Sequence of chain 1.C:
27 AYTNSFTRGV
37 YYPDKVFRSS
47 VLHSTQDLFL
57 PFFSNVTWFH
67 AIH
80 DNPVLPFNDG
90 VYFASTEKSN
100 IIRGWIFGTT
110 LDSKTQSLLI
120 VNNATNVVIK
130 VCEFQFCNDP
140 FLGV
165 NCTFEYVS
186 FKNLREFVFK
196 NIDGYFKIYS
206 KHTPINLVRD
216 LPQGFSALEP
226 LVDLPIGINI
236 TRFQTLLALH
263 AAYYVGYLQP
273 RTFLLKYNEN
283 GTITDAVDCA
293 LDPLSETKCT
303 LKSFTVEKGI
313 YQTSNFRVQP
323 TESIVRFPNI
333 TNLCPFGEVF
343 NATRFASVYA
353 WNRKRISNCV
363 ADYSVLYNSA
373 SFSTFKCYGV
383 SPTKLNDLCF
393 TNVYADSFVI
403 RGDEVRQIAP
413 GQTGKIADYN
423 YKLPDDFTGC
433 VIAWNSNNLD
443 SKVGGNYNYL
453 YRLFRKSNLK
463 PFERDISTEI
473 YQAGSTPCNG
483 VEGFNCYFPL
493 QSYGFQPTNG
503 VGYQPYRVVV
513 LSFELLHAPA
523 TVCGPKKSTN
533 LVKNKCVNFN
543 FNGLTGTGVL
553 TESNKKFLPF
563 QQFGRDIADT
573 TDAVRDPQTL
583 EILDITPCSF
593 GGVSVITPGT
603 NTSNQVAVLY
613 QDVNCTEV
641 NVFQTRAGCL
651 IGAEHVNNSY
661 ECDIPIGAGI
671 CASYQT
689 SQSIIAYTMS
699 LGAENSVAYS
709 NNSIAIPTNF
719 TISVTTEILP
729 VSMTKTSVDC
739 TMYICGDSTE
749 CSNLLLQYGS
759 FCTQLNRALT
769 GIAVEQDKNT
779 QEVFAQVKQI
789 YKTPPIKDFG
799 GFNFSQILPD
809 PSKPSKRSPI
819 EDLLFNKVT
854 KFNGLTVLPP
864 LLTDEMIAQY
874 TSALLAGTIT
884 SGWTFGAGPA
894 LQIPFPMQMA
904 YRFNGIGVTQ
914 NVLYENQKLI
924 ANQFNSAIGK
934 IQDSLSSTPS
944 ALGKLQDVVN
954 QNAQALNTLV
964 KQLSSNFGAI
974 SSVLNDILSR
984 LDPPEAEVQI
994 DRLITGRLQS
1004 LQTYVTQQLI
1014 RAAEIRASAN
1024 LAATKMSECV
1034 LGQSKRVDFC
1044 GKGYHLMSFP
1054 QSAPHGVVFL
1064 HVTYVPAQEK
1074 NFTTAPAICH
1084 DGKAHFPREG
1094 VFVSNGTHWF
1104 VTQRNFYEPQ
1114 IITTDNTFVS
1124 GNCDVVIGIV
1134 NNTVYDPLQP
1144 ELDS

Sequence of chain 1.A:
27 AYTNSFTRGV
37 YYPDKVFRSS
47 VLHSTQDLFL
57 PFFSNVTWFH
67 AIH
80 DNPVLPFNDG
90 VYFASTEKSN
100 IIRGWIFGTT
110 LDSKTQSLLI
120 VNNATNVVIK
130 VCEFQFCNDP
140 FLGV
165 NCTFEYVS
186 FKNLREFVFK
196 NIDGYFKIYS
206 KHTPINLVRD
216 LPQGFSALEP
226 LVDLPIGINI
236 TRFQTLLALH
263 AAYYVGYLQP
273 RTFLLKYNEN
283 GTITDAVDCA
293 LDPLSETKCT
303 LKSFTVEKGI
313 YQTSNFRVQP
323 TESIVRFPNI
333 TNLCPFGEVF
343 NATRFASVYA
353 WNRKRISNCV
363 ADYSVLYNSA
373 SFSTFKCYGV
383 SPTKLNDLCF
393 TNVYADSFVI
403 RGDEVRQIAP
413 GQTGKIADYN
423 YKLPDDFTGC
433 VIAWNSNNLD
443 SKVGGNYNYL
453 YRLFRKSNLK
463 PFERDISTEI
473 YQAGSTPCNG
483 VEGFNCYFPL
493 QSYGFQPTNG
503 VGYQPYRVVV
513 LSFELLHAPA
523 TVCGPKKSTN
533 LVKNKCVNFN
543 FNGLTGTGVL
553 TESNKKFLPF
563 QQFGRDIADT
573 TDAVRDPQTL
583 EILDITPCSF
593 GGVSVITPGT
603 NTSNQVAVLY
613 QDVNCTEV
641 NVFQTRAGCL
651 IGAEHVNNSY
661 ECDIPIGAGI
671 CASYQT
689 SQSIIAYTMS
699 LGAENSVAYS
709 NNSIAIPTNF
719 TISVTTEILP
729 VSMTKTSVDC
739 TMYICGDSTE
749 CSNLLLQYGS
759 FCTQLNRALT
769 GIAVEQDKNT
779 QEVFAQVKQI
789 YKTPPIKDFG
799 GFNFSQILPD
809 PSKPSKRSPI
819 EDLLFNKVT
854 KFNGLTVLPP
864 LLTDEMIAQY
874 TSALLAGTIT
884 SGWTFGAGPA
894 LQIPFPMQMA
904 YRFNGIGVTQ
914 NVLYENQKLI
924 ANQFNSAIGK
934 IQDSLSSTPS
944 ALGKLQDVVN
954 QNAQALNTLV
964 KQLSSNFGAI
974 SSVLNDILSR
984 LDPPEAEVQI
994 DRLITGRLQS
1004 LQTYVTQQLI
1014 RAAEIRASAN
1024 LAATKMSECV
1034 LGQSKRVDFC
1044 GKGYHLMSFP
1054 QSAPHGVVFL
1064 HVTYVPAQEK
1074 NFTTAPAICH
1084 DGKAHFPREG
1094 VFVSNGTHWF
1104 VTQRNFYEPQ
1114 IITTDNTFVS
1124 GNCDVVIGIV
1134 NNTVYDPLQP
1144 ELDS

The small molecule below binds the protein below.
Small molecule (SMILES): CC(=O)N[C@@H]1[C@@H](O)[C@H](O)[C@@H](CO)O[C@H]1O

Binding-site contacts:
Ligand atom C1 contacts residue GLU281 of chain 1.A at 3.5 Å.
Ligand atom C1 contacts residue ASN282 of chain 1.A at 1.4 Å.
Ligand atom C8 contacts residue ASN282 of chain 1.A at 3.4 Å.
Ligand atom O5 contacts residue ASN282 of chain 1.A at 2.5 Å (h-bond).
Ligand atom O6 contacts residue GLU281 of chain 1.A at 4.3 Å.
Ligand atom C4 contacts residue ASN282 of chain 1.A at 4.3 Å.
Ligand atom C2 contacts residue ASN282 of chain 1.A at 2.4 Å.
Ligand atom C6 contacts residue GLU281 of chain 1.A at 3.7 Å.
Ligand atom N2 contacts residue ASN282 of chain 1.A at 2.8 Å (h-bond).
Ligand atom C5 contacts residue GLU281 of chain 1.A at 3.2 Å.
Ligand atom C5 contacts residue ASN282 of chain 1.A at 3.8 Å.
Ligand atom C7 contacts residue ASN282 of chain 1.A at 3.2 Å.
Ligand atom C3 contacts residue ASN282 of chain 1.A at 3.8 Å.
Ligand atom O5 contacts residue GLU281 of chain 1.A at 3.0 Å (salt-bridge).
Ligand atom O6 contacts residue ASN282 of chain 1.A at 3.9 Å.
Ligand atom O7 contacts residue ASN282 of chain 1.A at 4.1 Å.
Ligand atom O6 contacts residue LYS558 of chain 1.C at 4.3 Å.